Sequence of chain 1.A:
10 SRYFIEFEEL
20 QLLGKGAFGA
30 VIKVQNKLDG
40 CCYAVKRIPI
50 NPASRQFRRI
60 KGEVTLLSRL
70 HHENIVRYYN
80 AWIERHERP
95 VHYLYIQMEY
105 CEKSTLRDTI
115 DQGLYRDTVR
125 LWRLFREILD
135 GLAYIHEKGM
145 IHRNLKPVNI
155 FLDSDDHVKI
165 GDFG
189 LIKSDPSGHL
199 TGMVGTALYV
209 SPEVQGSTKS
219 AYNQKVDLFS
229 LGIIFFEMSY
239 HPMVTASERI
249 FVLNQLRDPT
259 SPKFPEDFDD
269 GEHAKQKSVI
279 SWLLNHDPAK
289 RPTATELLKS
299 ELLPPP

This protein binds this small molecule.
Small molecule (SMILES): CN1CCN(c2ccc3[nH]c(-c4c(N)c5c(F)cccc5[nH]c4=O)nc3c2)CC1

Binding-site contacts:
Ligand atom C25 contacts residue ALA43 of chain 1.A at 3.6 Å (hydrophobic).
Ligand atom C26 contacts residue GLU103 of chain 1.A at 3.5 Å.
Ligand atom O29 contacts residue CYS105 of chain 1.A at 2.5 Å (h-bond).
Ligand atom C25 contacts residue VAL75 of chain 1.A at 3.7 Å (hydrophobic).
Ligand atom N27 contacts residue GLU103 of chain 1.A at 2.9 Å (salt-bridge).
Ligand atom C12 contacts residue LEU22 of chain 1.A at 3.9 Å (hydrophobic).
Ligand atom N2 contacts residue ASP112 of chain 1.A at 3.0 Å (salt-bridge).
Ligand atom C23 contacts residue ASP166 of chain 1.A at 3.5 Å.
Ligand atom C20 contacts residue PHE155 of chain 1.A at 3.3 Å (hydrophobic).
Ligand atom N27 contacts residue CYS105 of chain 1.A at 3.9 Å.
Ligand atom C24 contacts residue ASP166 of chain 1.A at 3.9 Å.
Ligand atom C20 contacts residue ALA43 of chain 1.A at 3.9 Å (hydrophobic).
Ligand atom C9 contacts residue THR109 of chain 1.A at 3.6 Å.
Ligand atom C21 contacts residue PHE155 of chain 1.A at 3.5 Å (hydrophobic).
Ligand atom C1 contacts residue ASP112 of chain 1.A at 3.2 Å.
Ligand atom C18 contacts residue PHE155 of chain 1.A at 3.3 Å (hydrophobic).
Ligand atom C17 contacts residue PHE155 of chain 1.A at 3.7 Å (hydrophobic).
Ligand atom C17 contacts residue LEU22 of chain 1.A at 3.9 Å (hydrophobic).
Ligand atom C26 contacts residue PHE155 of chain 1.A at 3.7 Å (hydrophobic).
Ligand atom C21 contacts residue VAL30 of chain 1.A at 3.9 Å (hydrophobic).
Ligand atom F22 contacts residue VAL30 of chain 1.A at 3.6 Å.
Ligand atom C7 contacts residue ASP112 of chain 1.A at 3.9 Å.
Ligand atom N13 contacts residue CYS105 of chain 1.A at 3.4 Å (h-bond).
Ligand atom N11 contacts residue THR109 of chain 1.A at 3.8 Å.
Ligand atom F22 contacts residue PHE155 of chain 1.A at 3.6 Å.
Ligand atom C3 contacts residue ASP112 of chain 1.A at 3.8 Å.
Ligand atom N19 contacts residue PHE155 of chain 1.A at 3.3 Å.
Ligand atom O29 contacts residue TYR104 of chain 1.A at 3.4 Å.
Ligand atom C14 contacts residue TYR104 of chain 1.A at 3.9 Å (hydrophobic).
Ligand atom N11 contacts residue PHE155 of chain 1.A at 3.9 Å.
Ligand atom C26 contacts residue ALA43 of chain 1.A at 3.4 Å (hydrophobic).
Ligand atom N13 contacts residue TYR104 of chain 1.A at 3.4 Å.
Ligand atom C28 contacts residue CYS105 of chain 1.A at 3.6 Å (hydrophobic).
Ligand atom C25 contacts residue GLU103 of chain 1.A at 3.3 Å.
Ligand atom C10 contacts residue THR109 of chain 1.A at 3.7 Å.
Ligand atom C6 contacts residue ASP112 of chain 1.A at 3.7 Å.
Ligand atom C28 contacts residue GLU103 of chain 1.A at 3.9 Å.
Ligand atom N27 contacts residue ALA43 of chain 1.A at 3.6 Å.
Ligand atom C15 contacts residue TYR104 of chain 1.A at 3.6 Å (hydrophobic).
Ligand atom C24 contacts residue MET102 of chain 1.A at 3.5 Å (hydrophobic).